A protein and the small-molecule ligand that binds it are described below.
Small molecule (SMILES): CC(=O)N[C@@H]1[C@@H](O)[C@H](O[C@H]2[C@H](O)[C@@H](NC(C)=O)CO[C@@H]2CO)[C@@H](CO)O[C@H]1O

Binding-site contacts:
Ligand atom N2 contacts residue ASN76 of chain 1.E at 3.0 Å (h-bond).
Ligand atom C1 contacts residue ASN76 of chain 1.E at 3.3 Å.
Ligand atom C8 contacts residue ASN76 of chain 1.E at 3.6 Å.
Ligand atom C2 contacts residue ASN76 of chain 1.E at 3.6 Å.
Ligand atom O7 contacts residue ASN76 of chain 1.E at 3.6 Å.
Ligand atom C7 contacts residue ASN76 of chain 1.E at 3.4 Å.

Sequence of chain 1.E:
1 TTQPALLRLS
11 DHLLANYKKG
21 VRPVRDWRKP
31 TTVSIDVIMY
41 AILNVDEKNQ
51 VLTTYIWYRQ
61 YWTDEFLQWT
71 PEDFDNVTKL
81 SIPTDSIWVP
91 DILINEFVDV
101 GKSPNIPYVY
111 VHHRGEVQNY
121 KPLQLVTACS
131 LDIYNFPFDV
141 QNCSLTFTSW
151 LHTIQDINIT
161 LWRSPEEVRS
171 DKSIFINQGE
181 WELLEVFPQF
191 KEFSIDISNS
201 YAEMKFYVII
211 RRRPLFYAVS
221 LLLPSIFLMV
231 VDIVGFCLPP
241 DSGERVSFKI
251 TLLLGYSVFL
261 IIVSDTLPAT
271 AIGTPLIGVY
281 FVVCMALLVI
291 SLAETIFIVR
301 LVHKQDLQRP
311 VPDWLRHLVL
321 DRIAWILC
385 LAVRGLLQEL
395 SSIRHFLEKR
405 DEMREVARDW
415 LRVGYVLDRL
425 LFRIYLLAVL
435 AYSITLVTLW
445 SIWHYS